Binding-site contacts:
Ligand atom CG contacts residue GLU141 of chain 1.B at 3.3 Å.
Ligand atom CB contacts residue MET149 of chain 1.B at 3.8 Å (hydrophobic).
Ligand atom CG1 contacts residue MET149 of chain 1.B at 3.9 Å (hydrophobic).
Ligand atom OD2 contacts residue THR145 of chain 1.B at 3.1 Å (h-bond).
Ligand atom ND2 contacts residue GLU141 of chain 1.B at 2.6 Å (salt-bridge).
Ligand atom O contacts residue GLN66 of chain 1.A at 2.6 Å (h-bond).
Ligand atom OD2 contacts residue ALA140 of chain 1.B at 4.0 Å.
Ligand atom CB contacts residue THR145 of chain 1.B at 3.6 Å.
Ligand atom CD contacts residue GLU141 of chain 1.B at 3.9 Å.
Ligand atom CG contacts residue THR145 of chain 1.B at 3.7 Å.
Ligand atom CG contacts residue HIS142 of chain 1.B at 3.9 Å.
Ligand atom CD contacts residue ASP138 of chain 1.B at 3.3 Å.
Ligand atom NZ contacts residue ASP138 of chain 1.B at 2.8 Å (salt-bridge).
Ligand atom CG contacts residue GLU141 of chain 1.B at 3.7 Å.
Ligand atom CD contacts residue GLN139 of chain 1.B at 3.9 Å.
Ligand atom C contacts residue GLN66 of chain 1.A at 3.8 Å.
Ligand atom CG1 contacts residue GLN139 of chain 1.B at 4.0 Å.
Ligand atom C contacts residue GLN139 of chain 1.B at 3.8 Å.
Ligand atom CA contacts residue GLN139 of chain 1.B at 3.9 Å.
Ligand atom CB contacts residue GLN139 of chain 1.B at 3.7 Å.
Ligand atom CB contacts residue GLU141 of chain 1.B at 3.7 Å.
Ligand atom CE contacts residue ASP138 of chain 1.B at 3.6 Å.
Ligand atom CD1 contacts residue THR95 of chain 1.A at 3.5 Å.
Ligand atom CD1 contacts residue TRP102 of chain 1.A at 4.0 Å (hydrophobic).
Ligand atom CD1 contacts residue THR96 of chain 1.A at 3.8 Å.
Ligand atom CB contacts residue GLU141 of chain 1.B at 3.1 Å.
Ligand atom CG contacts residue GLU141 of chain 1.B at 3.3 Å.
Ligand atom OD2 contacts residue HIS142 of chain 1.B at 2.9 Å (h-bond).
Ligand atom CD1 contacts residue ALA99 of chain 1.A at 3.6 Å (hydrophobic).
Ligand atom O contacts residue THR96 of chain 1.A at 3.8 Å.
Ligand atom N contacts residue GLN139 of chain 1.B at 3.0 Å (h-bond).
Ligand atom OD1 contacts residue GLU141 of chain 1.B at 2.7 Å (salt-bridge).
Ligand atom CA contacts residue GLN139 of chain 1.B at 3.6 Å.
Ligand atom CB contacts residue GLN139 of chain 1.B at 3.7 Å.
Ligand atom CD contacts residue ALA140 of chain 1.B at 3.8 Å (hydrophobic).
Ligand atom CG1 contacts residue TRP103 of chain 1.A at 4.0 Å (hydrophobic).
Ligand atom OD2 contacts residue GLU141 of chain 1.B at 3.2 Å (salt-bridge).
Ligand atom OD1 contacts residue ALA140 of chain 1.B at 3.5 Å.
Ligand atom CG2 contacts residue MET149 of chain 1.B at 3.9 Å (hydrophobic).
Ligand atom CD1 contacts residue TRP103 of chain 1.A at 4.0 Å (hydrophobic).

Sequence of chain 1.B:
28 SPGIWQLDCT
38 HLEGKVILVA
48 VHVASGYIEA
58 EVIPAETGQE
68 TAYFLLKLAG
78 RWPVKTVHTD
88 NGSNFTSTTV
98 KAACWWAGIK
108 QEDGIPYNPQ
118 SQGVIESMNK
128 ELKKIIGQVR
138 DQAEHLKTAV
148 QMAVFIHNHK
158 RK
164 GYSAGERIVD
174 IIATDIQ

Sequence of chain 1.A:
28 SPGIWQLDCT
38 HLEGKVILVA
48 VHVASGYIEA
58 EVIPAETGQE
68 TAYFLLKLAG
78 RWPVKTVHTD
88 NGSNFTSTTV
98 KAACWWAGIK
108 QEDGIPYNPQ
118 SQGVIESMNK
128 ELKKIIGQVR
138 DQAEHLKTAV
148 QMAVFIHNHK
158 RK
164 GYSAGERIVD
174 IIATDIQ

This small molecule binds to this protein.
Small molecule (SMILES): CC[C@H](C)[C@H](NC(=O)[C@H](CCCCN)NC(=O)[C@H](CC(=O)O)NC(=O)[C@@H](N)CO)C(=O)N[C@@H](CC(=O)O)C(=O)N[C@@H](CC(N)=O)C(=O)N[C@@H](CC(C)C)C(=O)N[C@H](C=O)CC(=O)O